A protein and the small-molecule ligand that binds it are described below.
Small molecule (SMILES): CO[C@H]1C[C@@H]2CC[C@@H](C)[C@@](O)(O2)C(=O)C(=O)N2CCCC[C@H]2C(=O)O[C@H]([C@H](C)C[C@@H]2CC[C@@H](O)[C@H](OC)C2)CC(=O)[C@H](C)/C=C(\C)[C@@H](O)[C@@H](OC)C(=O)[C@H](C)C[C@H](C)/C=C/C=CC=C1C

Binding-site contacts:
Ligand atom C1 contacts residue TYR85 of chain 1.C at 3.2 Å (hydrophobic).
Ligand atom C47 contacts residue PHE21 of chain 1.D at 3.7 Å (hydrophobic).
Ligand atom C13 contacts residue PHE21 of chain 1.D at 3.6 Å (hydrophobic).
Ligand atom C37 contacts residue GLU57 of chain 1.C at 3.7 Å.
Ligand atom O4 contacts residue ASP40 of chain 1.C at 3.2 Å (salt-bridge).
Ligand atom O13 contacts residue GLN56 of chain 1.C at 2.9 Å (h-bond).
Ligand atom C45 contacts residue LEU13 of chain 1.D at 3.7 Å (hydrophobic).
Ligand atom C21 contacts residue TYR87 of chain 1.D at 3.5 Å (hydrophobic).
Ligand atom C28 contacts residue GLU57 of chain 1.C at 3.7 Å.
Ligand atom C35 contacts residue TYR85 of chain 1.C at 3.3 Å (hydrophobic).
Ligand atom O2 contacts residue ILE59 of chain 1.C at 2.8 Å (h-bond).
Ligand atom O1 contacts residue TYR85 of chain 1.C at 3.3 Å (h-bond).
Ligand atom C27 contacts residue SER17 of chain 1.D at 3.5 Å.
Ligand atom O2 contacts residue TYR85 of chain 1.C at 3.7 Å.
Ligand atom C41 contacts residue VAL58 of chain 1.C at 3.5 Å (hydrophobic).
Ligand atom O4 contacts residue PHE39 of chain 1.C at 3.5 Å.
Ligand atom O5 contacts residue ASP40 of chain 1.C at 3.4 Å (salt-bridge).
Ligand atom C2 contacts residue TYR85 of chain 1.C at 3.2 Å (hydrophobic).
Ligand atom C4 contacts residue PHE49 of chain 1.C at 3.7 Å (hydrophobic).
Ligand atom C51 contacts residue SER17 of chain 1.D at 3.5 Å.
Ligand atom C45 contacts residue PHE90 of chain 1.D at 3.4 Å (hydrophobic).
Ligand atom C43 contacts residue ILE94 of chain 1.C at 3.6 Å (hydrophobic).
Ligand atom O10 contacts residue GLU57 of chain 1.C at 2.7 Å (salt-bridge).
Ligand atom O4 contacts residue TYR29 of chain 1.C at 3.5 Å.
Ligand atom C51 contacts residue GLU14 of chain 1.D at 3.6 Å.
Ligand atom O6 contacts residue ASP40 of chain 1.C at 2.7 Å (salt-bridge).
Ligand atom C50 contacts residue LEU80 of chain 1.D at 3.0 Å (hydrophobic).
Ligand atom C50 contacts residue ASP84 of chain 1.D at 3.1 Å.
Ligand atom O7 contacts residue ASP84 of chain 1.D at 3.7 Å.
Ligand atom C24 contacts residue SER17 of chain 1.D at 3.5 Å.
Ligand atom O11 contacts residue PHE49 of chain 1.C at 3.6 Å.
Ligand atom O2 contacts residue VAL58 of chain 1.C at 3.2 Å.
Ligand atom C22 contacts residue SER17 of chain 1.D at 3.7 Å.
Ligand atom C30 contacts residue GLU57 of chain 1.C at 3.3 Å.
Ligand atom C10 contacts residue ASP40 of chain 1.C at 3.5 Å.
Ligand atom C3 contacts residue TRP62 of chain 1.C at 3.4 Å (hydrophobic).
Ligand atom C49 contacts residue TYR85 of chain 1.C at 3.0 Å (hydrophobic).
Ligand atom C8 contacts residue TYR85 of chain 1.C at 3.1 Å (hydrophobic).
Ligand atom N7 contacts residue TYR85 of chain 1.C at 3.5 Å (h-bond).
Ligand atom O3 contacts residue TYR85 of chain 1.C at 2.3 Å (h-bond).

Sequence of chain 1.D:
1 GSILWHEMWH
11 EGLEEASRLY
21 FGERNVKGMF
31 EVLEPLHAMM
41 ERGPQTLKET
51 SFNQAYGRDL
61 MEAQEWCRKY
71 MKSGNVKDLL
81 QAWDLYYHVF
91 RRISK

Sequence of chain 1.C:
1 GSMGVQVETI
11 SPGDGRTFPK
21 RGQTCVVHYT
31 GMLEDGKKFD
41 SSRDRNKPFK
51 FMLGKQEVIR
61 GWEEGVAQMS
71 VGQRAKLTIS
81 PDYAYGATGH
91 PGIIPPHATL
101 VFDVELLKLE